Sequence of chain 1.A:
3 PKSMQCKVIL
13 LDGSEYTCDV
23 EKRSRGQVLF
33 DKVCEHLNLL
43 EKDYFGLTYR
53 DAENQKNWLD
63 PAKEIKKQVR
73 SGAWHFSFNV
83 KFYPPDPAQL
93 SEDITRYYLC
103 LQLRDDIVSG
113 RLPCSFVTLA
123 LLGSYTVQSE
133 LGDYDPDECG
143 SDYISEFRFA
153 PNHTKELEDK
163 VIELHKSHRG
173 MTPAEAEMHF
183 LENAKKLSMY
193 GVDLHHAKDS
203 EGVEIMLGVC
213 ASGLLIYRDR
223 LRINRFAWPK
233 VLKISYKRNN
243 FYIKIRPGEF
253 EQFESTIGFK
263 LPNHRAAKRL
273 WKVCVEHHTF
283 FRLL

This small molecule binds to this protein.
Small molecule (SMILES): NC(=O)N1CCN(c2ccc(F)cc2)CC1

Binding-site contacts:
Ligand atom C2 contacts residue LEU234 of chain 1.A at 4.0 Å (hydrophobic).
Ligand atom F contacts residue TRP230 of chain 1.A at 3.1 Å.
Ligand atom C5 contacts residue HIS280 of chain 1.A at 4.4 Å.
Ligand atom C6 contacts residue LYS235 of chain 1.A at 4.3 Å.
Ligand atom C8 contacts residue HIS280 of chain 1.A at 3.8 Å.
Ligand atom F contacts residue HIS280 of chain 1.A at 3.9 Å.
Ligand atom C6 contacts residue HIS280 of chain 1.A at 4.3 Å.
Ligand atom C7 contacts residue LEU234 of chain 1.A at 4.0 Å (hydrophobic).
Ligand atom C8 contacts residue TRP230 of chain 1.A at 4.3 Å (hydrophobic).
Ligand atom C10 contacts residue HIS280 of chain 1.A at 4.3 Å.
Ligand atom C7 contacts residue VAL233 of chain 1.A at 3.7 Å (hydrophobic).
Ligand atom F contacts residue VAL233 of chain 1.A at 3.4 Å.
Ligand atom C10 contacts residue ILE236 of chain 1.A at 4.3 Å (hydrophobic).
Ligand atom C8 contacts residue ILE236 of chain 1.A at 4.2 Å (hydrophobic).
Ligand atom C7 contacts residue LYS235 of chain 1.A at 4.4 Å.
Ligand atom C6 contacts residue VAL233 of chain 1.A at 4.3 Å (hydrophobic).
Ligand atom C9 contacts residue VAL277 of chain 1.A at 4.3 Å (hydrophobic).
Ligand atom C7 contacts residue HIS280 of chain 1.A at 4.1 Å.
Ligand atom C9 contacts residue ILE236 of chain 1.A at 4.0 Å (hydrophobic).
Ligand atom C9 contacts residue HIS280 of chain 1.A at 3.9 Å.
Ligand atom C8 contacts residue VAL233 of chain 1.A at 4.0 Å (hydrophobic).
Ligand atom F contacts residue ILE236 of chain 1.A at 3.8 Å.
Ligand atom C6 contacts residue LEU234 of chain 1.A at 3.5 Å (hydrophobic).